Sequence of chain 1.A:
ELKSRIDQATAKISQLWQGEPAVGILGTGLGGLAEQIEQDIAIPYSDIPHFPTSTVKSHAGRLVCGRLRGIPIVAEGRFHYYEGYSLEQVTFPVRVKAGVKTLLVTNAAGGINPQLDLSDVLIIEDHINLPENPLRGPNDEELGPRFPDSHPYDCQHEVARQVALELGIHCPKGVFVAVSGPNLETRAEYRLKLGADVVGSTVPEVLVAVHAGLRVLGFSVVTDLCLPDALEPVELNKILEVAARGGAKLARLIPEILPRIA

Binding-site contacts:
Ligand atom O2 contacts residue ARG192 of chain 1.A at 2.9 Å (salt-bridge).
Ligand atom C2 contacts residue ARG192 of chain 1.A at 3.5 Å.
Ligand atom C1 contacts residue LYS204 of chain 1.A at 4.4 Å.
Ligand atom O2 contacts residue LYS204 of chain 1.A at 2.8 Å (salt-bridge).
Ligand atom O2 contacts residue PRO203 of chain 1.A at 3.4 Å.
Ligand atom C3 contacts residue LYS204 of chain 1.A at 4.3 Å.
Ligand atom N2 contacts residue LYS204 of chain 1.A at 3.5 Å (salt-bridge).
Ligand atom O1 contacts residue ARG192 of chain 1.A at 2.9 Å (salt-bridge).
Ligand atom C2 contacts residue LYS204 of chain 1.A at 3.7 Å.
Ligand atom O1 contacts residue LYS204 of chain 1.A at 4.0 Å.

A protein and the small-molecule ligand that binds it are described below.
Small molecule (SMILES): O=C(O)c1ccccn1